This small molecule binds to this protein.
Small molecule (SMILES): C[n+]1cn([C@@H]2O[C@H](CO[P](=O)(O)OP(=O)(O)O)[C@@H](O)[C@H]2O)c2nc(N)[nH]c(=O)c21

Binding-site contacts:
Ligand atom N1 contacts residue CYS212 of chain 1.A at 4.0 Å.
Ligand atom C1' contacts residue TRP192 of chain 1.A at 3.5 Å (hydrophobic).
Ligand atom O6 contacts residue LEU60 of chain 1.A at 3.3 Å.
Ligand atom N9 contacts residue TRP192 of chain 1.A at 3.4 Å.
Ligand atom N1 contacts residue THR61 of chain 1.A at 2.8 Å (h-bond).
Ligand atom C6 contacts residue CYS212 of chain 1.A at 4.2 Å (hydrophobic).
Ligand atom C6 contacts residue LEU60 of chain 1.A at 4.5 Å (hydrophobic).
Ligand atom N2 contacts residue ALA191 of chain 1.A at 3.8 Å.
Ligand atom N1 contacts residue SER279 of chain 1.A at 4.4 Å.
Ligand atom C6 contacts residue THR61 of chain 1.A at 3.6 Å.
Ligand atom C4 contacts residue TRP192 of chain 1.A at 3.6 Å (hydrophobic).
Ligand atom N2 contacts residue THR61 of chain 1.A at 3.6 Å.
Ligand atom N7 contacts residue TRP192 of chain 1.A at 3.8 Å.
Ligand atom C2 contacts residue THR61 of chain 1.A at 3.7 Å.
Ligand atom N3 contacts residue TRP192 of chain 1.A at 3.6 Å.
Ligand atom N2 contacts residue TRP192 of chain 1.A at 4.3 Å.
Ligand atom C6 contacts residue TRP192 of chain 1.A at 4.4 Å (hydrophobic).
Ligand atom C8 contacts residue TRP192 of chain 1.A at 3.4 Å (hydrophobic).
Ligand atom O6 contacts residue CYS212 of chain 1.A at 3.8 Å.
Ligand atom O6 contacts residue THR61 of chain 1.A at 3.0 Å (h-bond).
Ligand atom C5 contacts residue TRP192 of chain 1.A at 3.9 Å (hydrophobic).
Ligand atom C2 contacts residue SER279 of chain 1.A at 3.9 Å.
Ligand atom CM7 contacts residue TRP192 of chain 1.A at 4.0 Å (hydrophobic).
Ligand atom N2 contacts residue ASN213 of chain 1.A at 3.9 Å.
Ligand atom N2 contacts residue SER279 of chain 1.A at 2.6 Å (h-bond).
Ligand atom N1 contacts residue TRP192 of chain 1.A at 4.2 Å.
Ligand atom CM7 contacts residue LEU60 of chain 1.A at 3.5 Å (hydrophobic).
Ligand atom N1 contacts residue ASN213 of chain 1.A at 4.2 Å.
Ligand atom C2 contacts residue TRP192 of chain 1.A at 3.8 Å (hydrophobic).
Ligand atom O4' contacts residue TRP192 of chain 1.A at 3.8 Å.

Sequence of chain 1.A:
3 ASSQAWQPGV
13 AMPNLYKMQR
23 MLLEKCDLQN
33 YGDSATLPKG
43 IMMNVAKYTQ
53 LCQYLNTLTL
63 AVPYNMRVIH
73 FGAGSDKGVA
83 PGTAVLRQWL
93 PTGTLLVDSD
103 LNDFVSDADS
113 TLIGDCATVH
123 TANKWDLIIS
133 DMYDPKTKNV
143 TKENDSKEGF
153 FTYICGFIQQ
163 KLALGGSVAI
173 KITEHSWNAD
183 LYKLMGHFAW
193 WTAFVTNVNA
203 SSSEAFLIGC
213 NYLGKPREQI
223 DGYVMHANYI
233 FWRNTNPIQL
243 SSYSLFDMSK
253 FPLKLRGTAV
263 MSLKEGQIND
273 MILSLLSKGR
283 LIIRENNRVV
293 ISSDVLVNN